Sequence of chain 1.A:
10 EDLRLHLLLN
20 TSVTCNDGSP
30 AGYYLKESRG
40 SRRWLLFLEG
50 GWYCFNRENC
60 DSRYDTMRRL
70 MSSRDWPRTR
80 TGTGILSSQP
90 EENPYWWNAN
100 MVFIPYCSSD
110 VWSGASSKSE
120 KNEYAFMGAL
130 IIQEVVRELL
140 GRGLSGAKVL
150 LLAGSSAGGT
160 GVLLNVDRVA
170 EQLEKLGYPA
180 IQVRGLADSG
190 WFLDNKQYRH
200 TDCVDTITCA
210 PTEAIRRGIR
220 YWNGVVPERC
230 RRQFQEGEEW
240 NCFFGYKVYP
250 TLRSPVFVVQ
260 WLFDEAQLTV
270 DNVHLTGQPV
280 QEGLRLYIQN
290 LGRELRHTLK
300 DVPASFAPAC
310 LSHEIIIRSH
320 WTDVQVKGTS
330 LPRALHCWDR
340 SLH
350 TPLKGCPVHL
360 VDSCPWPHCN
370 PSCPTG

This small molecule binds to this protein.
Small molecule (SMILES): O=C(O)[C@@H]1CCN(c2ccccc2Cl)C1

Binding-site contacts:
Ligand atom C5 contacts residue THR159 of chain 1.A at 3.7 Å.
Ligand atom O1 contacts residue TRP51 of chain 1.A at 3.0 Å (h-bond).
Ligand atom C3 contacts residue TYR52 of chain 1.A at 4.3 Å (hydrophobic).
Ligand atom C1 contacts residue THR159 of chain 1.A at 3.8 Å.
Ligand atom C2 contacts residue PHE191 of chain 1.A at 3.7 Å (hydrophobic).
Ligand atom C5 contacts residue PHE242 of chain 1.A at 3.6 Å (hydrophobic).
Ligand atom C4 contacts residue PHE191 of chain 1.A at 3.9 Å (hydrophobic).
Ligand atom C1 contacts residue VAL110 of chain 1.A at 4.3 Å (hydrophobic).
Ligand atom C3 contacts residue ILE214 of chain 1.A at 4.1 Å (hydrophobic).
Ligand atom C8 contacts residue ALA265 of chain 1.A at 3.5 Å (hydrophobic).
Ligand atom C9 contacts residue TRP51 of chain 1.A at 4.1 Å (hydrophobic).
Ligand atom C contacts residue PHE191 of chain 1.A at 3.9 Å (hydrophobic).
Ligand atom C9 contacts residue PHE191 of chain 1.A at 3.6 Å (hydrophobic).
Ligand atom N contacts residue PHE191 of chain 1.A at 4.1 Å.
Ligand atom C8 contacts residue PHE191 of chain 1.A at 3.4 Å (hydrophobic).
Ligand atom C4 contacts residue ILE214 of chain 1.A at 3.6 Å (hydrophobic).
Ligand atom N contacts residue TYR52 of chain 1.A at 3.6 Å.
Ligand atom C5 contacts residue ILE214 of chain 1.A at 3.9 Å (hydrophobic).
Ligand atom C6 contacts residue TYR52 of chain 1.A at 3.4 Å (hydrophobic).
Ligand atom C7 contacts residue TRP51 of chain 1.A at 3.5 Å (hydrophobic).
Ligand atom C6 contacts residue TRP51 of chain 1.A at 3.9 Å (hydrophobic).
Ligand atom C2 contacts residue TYR52 of chain 1.A at 3.8 Å (hydrophobic).
Ligand atom C contacts residue THR159 of chain 1.A at 3.1 Å.
Ligand atom O contacts residue ALA156 of chain 1.A at 4.1 Å.
Ligand atom O contacts residue SER155 of chain 1.A at 3.2 Å.
Ligand atom C8 contacts residue TRP51 of chain 1.A at 4.1 Å (hydrophobic).
Ligand atom C10 contacts residue TRP51 of chain 1.A at 4.0 Å (hydrophobic).
Ligand atom O contacts residue HIS312 of chain 1.A at 3.4 Å (h-bond).
Ligand atom C5 contacts residue PHE191 of chain 1.A at 3.9 Å (hydrophobic).
Ligand atom C10 contacts residue ALA156 of chain 1.A at 4.0 Å (hydrophobic).
Ligand atom C1 contacts residue PHE191 of chain 1.A at 3.5 Å (hydrophobic).
Ligand atom C contacts residue VAL110 of chain 1.A at 3.7 Å (hydrophobic).
Ligand atom CL contacts residue PRO210 of chain 1.A at 3.5 Å.
Ligand atom C3 contacts residue PHE191 of chain 1.A at 3.9 Å (hydrophobic).
Ligand atom O1 contacts residue SER155 of chain 1.A at 3.9 Å.
Ligand atom O1 contacts residue GLY50 of chain 1.A at 4.1 Å.
Ligand atom O1 contacts residue ALA156 of chain 1.A at 3.3 Å (h-bond).
Ligand atom O contacts residue ALA265 of chain 1.A at 3.9 Å.
Ligand atom C10 contacts residue SER155 of chain 1.A at 3.9 Å.
Ligand atom CL contacts residue TYR52 of chain 1.A at 3.9 Å.